Sequence of chain 4.A:
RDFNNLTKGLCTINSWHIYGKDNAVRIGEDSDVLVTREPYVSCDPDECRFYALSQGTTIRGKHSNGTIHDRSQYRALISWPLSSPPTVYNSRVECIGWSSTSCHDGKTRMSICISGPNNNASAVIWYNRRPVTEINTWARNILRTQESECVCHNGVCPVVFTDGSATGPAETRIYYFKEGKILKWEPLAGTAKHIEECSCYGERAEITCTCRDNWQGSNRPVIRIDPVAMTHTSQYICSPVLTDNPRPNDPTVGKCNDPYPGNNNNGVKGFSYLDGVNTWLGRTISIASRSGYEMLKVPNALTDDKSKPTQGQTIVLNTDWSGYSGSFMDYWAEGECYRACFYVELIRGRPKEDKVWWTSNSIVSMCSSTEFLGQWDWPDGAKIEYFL

The small molecule below binds the protein below.
Small molecule (SMILES): CC(=O)N[C@@H]1[C@@H](O)[C@H](O)[C@@H](CO)O[C@H]1O

Binding-site contacts:
Ligand atom C1 contacts residue ASN65 of chain 4.A at 1.4 Å.
Ligand atom C7 contacts residue ASN65 of chain 4.A at 3.4 Å.
Ligand atom C3 contacts residue TRP357 of chain 4.A at 3.8 Å (hydrophobic).
Ligand atom O7 contacts residue ASN65 of chain 4.A at 3.4 Å (h-bond).
Ligand atom C1 contacts residue TRP357 of chain 4.A at 3.8 Å (hydrophobic).
Ligand atom C2 contacts residue TRP357 of chain 4.A at 4.2 Å (hydrophobic).
Ligand atom C5 contacts residue ASN65 of chain 4.A at 3.6 Å.
Ligand atom O4 contacts residue TRP357 of chain 4.A at 4.1 Å.
Ligand atom C7 contacts residue TRP357 of chain 4.A at 4.0 Å (hydrophobic).
Ligand atom N2 contacts residue TRP357 of chain 4.A at 3.4 Å.
Ligand atom C3 contacts residue ASN65 of chain 4.A at 3.7 Å.
Ligand atom N2 contacts residue ASN65 of chain 4.A at 2.9 Å (h-bond).
Ligand atom C4 contacts residue TRP357 of chain 4.A at 4.4 Å (hydrophobic).
Ligand atom C8 contacts residue TRP357 of chain 4.A at 3.4 Å (hydrophobic).
Ligand atom O3 contacts residue TRP357 of chain 4.A at 4.1 Å.
Ligand atom O5 contacts residue ASN65 of chain 4.A at 2.3 Å (h-bond).
Ligand atom C4 contacts residue ASN65 of chain 4.A at 4.2 Å.
Ligand atom C5 contacts residue TRP357 of chain 4.A at 4.2 Å (hydrophobic).
Ligand atom C2 contacts residue ASN65 of chain 4.A at 2.5 Å.